The small molecule below binds the protein below.
Small molecule (SMILES): CC(=O)N[C@@H]1[C@@H](O)[C@H](O)[C@@H](CO)O[C@H]1O

Binding-site contacts:
Ligand atom C5 contacts residue ASN61 of chain 1.A at 3.7 Å.
Ligand atom C6 contacts residue ASN61 of chain 1.A at 4.1 Å.
Ligand atom C2 contacts residue ASN61 of chain 1.A at 2.5 Å.
Ligand atom C2 contacts residue TYR28 of chain 1.A at 4.2 Å (hydrophobic).
Ligand atom O7 contacts residue TYR28 of chain 1.A at 3.6 Å.
Ligand atom O6 contacts residue TYR28 of chain 1.A at 4.2 Å.
Ligand atom C1 contacts residue ASN61 of chain 1.A at 1.4 Å.
Ligand atom C3 contacts residue ASN61 of chain 1.A at 3.8 Å.
Ligand atom C7 contacts residue ASN61 of chain 1.A at 4.1 Å.
Ligand atom O5 contacts residue ASN61 of chain 1.A at 2.4 Å (h-bond).
Ligand atom N2 contacts residue ASN61 of chain 1.A at 2.9 Å (h-bond).
Ligand atom C4 contacts residue ASN61 of chain 1.A at 4.2 Å.

Sequence of chain 1.A:
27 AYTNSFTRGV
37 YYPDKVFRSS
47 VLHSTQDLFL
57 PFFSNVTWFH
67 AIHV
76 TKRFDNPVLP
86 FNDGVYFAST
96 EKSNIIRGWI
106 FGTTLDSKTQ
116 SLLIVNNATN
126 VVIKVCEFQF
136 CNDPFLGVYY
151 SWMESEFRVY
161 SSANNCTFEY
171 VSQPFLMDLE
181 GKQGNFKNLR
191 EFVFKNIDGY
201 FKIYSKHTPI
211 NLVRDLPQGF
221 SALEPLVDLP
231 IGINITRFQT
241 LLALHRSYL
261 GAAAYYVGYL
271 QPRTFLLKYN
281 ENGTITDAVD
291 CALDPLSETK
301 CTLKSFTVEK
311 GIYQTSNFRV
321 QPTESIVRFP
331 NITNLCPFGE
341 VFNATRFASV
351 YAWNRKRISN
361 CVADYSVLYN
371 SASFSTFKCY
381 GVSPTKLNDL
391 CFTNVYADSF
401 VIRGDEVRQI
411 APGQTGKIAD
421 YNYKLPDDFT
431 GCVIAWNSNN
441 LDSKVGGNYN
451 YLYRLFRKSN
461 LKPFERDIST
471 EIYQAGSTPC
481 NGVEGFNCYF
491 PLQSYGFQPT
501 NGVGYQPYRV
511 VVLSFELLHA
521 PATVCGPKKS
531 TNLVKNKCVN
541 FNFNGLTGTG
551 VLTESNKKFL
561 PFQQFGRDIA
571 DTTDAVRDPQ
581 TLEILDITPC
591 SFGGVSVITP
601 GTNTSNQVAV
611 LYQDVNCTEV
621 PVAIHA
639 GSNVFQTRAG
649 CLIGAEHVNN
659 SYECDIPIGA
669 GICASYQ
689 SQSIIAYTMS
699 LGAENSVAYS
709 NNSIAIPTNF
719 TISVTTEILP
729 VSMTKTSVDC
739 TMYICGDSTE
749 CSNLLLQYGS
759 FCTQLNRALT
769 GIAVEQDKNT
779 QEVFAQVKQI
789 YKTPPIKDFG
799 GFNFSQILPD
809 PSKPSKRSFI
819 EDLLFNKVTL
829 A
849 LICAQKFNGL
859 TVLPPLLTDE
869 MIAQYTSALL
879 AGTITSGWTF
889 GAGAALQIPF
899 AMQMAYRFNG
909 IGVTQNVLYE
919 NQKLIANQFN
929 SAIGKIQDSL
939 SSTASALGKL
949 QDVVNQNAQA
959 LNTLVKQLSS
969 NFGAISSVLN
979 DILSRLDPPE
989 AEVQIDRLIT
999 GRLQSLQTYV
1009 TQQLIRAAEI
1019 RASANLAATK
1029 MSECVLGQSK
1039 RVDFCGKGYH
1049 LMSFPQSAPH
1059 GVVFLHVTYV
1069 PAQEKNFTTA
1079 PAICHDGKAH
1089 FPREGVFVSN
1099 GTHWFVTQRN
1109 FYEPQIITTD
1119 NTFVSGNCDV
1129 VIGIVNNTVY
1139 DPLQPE